This small molecule binds to this protein.
Small molecule (SMILES): C[C@@H]1C[C@H]2C(=O)OC[C@H](NC(=O)[C@H](Cc3cc(F)cc(F)c3)NC(=O)CC[C@@H]3C=CCCC3)C(=O)N3CCC[C@H]3C(=O)N3CCCC[C@H]3C(=O)N[C@@H](C)C(=O)N2C1

Sequence of chain 1.F:
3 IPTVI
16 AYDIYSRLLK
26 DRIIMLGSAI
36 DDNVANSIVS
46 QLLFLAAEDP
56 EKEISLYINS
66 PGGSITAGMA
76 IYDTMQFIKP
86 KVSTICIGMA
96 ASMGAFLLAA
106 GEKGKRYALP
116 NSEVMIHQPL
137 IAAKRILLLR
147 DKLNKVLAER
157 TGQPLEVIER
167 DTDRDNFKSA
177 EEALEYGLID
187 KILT

Binding-site contacts:
Ligand atom C3 contacts residue ASP26 of chain 1.F at 3.7 Å.
Ligand atom C contacts residue SER60 of chain 1.F at 3.6 Å.
Ligand atom F2 contacts residue THR79 of chain 1.E at 3.3 Å.
Ligand atom O contacts residue ILE90 of chain 1.F at 3.5 Å.
Ligand atom C9 contacts residue LEU48 of chain 1.E at 3.3 Å (hydrophobic).
Ligand atom F2 contacts residue ASP78 of chain 1.E at 3.8 Å.
Ligand atom O contacts residue PHE82 of chain 1.E at 3.8 Å.
Ligand atom C7 contacts residue LEU48 of chain 1.E at 3.5 Å (hydrophobic).
Ligand atom O2 contacts residue LEU48 of chain 1.E at 3.0 Å.
Ligand atom C4 contacts residue ASP26 of chain 1.F at 3.7 Å.
Ligand atom C8 contacts residue ILE28 of chain 1.F at 3.7 Å (hydrophobic).
Ligand atom N contacts residue LEU48 of chain 1.E at 3.5 Å.
Ligand atom F2 contacts residue LEU114 of chain 1.F at 3.9 Å.
Ligand atom CB contacts residue TYR112 of chain 1.F at 3.7 Å (hydrophobic).
Ligand atom CD2 contacts residue PHE82 of chain 1.E at 3.6 Å (hydrophobic).
Ligand atom CD contacts residue TYR62 of chain 1.F at 3.5 Å (hydrophobic).
Ligand atom N contacts residue SER60 of chain 1.F at 3.6 Å.
Ligand atom O contacts residue SER60 of chain 1.F at 3.7 Å.
Ligand atom CZ contacts residue LEU114 of chain 1.F at 3.8 Å (hydrophobic).
Ligand atom C9 contacts residue TYR62 of chain 1.F at 3.8 Å (hydrophobic).
Ligand atom O contacts residue TYR62 of chain 1.F at 2.5 Å (h-bond).
Ligand atom CZ contacts residue THR79 of chain 1.E at 3.8 Å.
Ligand atom CB contacts residue ILE90 of chain 1.F at 3.4 Å (hydrophobic).
Ligand atom CA contacts residue PHE82 of chain 1.E at 3.6 Å (hydrophobic).
Ligand atom N contacts residue TYR62 of chain 1.F at 3.0 Å (h-bond).
Ligand atom CE contacts residue ASP26 of chain 1.F at 3.5 Å.
Ligand atom CD contacts residue TYR112 of chain 1.F at 3.5 Å (hydrophobic).
Ligand atom C1 contacts residue ALA52 of chain 1.E at 3.8 Å (hydrophobic).
Ligand atom F2 contacts residue PHE82 of chain 1.E at 3.2 Å.
Ligand atom C contacts residue TYR62 of chain 1.F at 3.5 Å (hydrophobic).
Ligand atom N contacts residue TYR62 of chain 1.F at 3.9 Å.
Ligand atom F1 contacts residue ILE92 of chain 1.F at 2.9 Å.
Ligand atom CD contacts residue SER60 of chain 1.F at 3.9 Å.
Ligand atom C contacts residue PHE82 of chain 1.E at 3.7 Å (hydrophobic).
Ligand atom CE contacts residue LEU189 of chain 1.F at 3.6 Å (hydrophobic).
Ligand atom C8 contacts residue TYR62 of chain 1.F at 3.6 Å (hydrophobic).
Ligand atom CD contacts residue ILE28 of chain 1.F at 3.9 Å (hydrophobic).
Ligand atom F1 contacts residue TYR62 of chain 1.F at 3.6 Å.
Ligand atom CD1 contacts residue TYR62 of chain 1.F at 3.8 Å (hydrophobic).
Ligand atom CA contacts residue LEU48 of chain 1.E at 3.5 Å (hydrophobic).

Sequence of chain 1.E:
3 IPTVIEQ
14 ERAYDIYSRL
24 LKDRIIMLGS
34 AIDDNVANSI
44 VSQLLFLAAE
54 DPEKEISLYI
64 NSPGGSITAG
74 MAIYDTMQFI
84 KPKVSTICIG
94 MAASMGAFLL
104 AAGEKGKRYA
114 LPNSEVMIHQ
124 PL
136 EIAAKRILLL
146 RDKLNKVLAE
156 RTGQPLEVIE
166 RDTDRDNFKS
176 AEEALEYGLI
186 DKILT